Sequence of chain 1.C:
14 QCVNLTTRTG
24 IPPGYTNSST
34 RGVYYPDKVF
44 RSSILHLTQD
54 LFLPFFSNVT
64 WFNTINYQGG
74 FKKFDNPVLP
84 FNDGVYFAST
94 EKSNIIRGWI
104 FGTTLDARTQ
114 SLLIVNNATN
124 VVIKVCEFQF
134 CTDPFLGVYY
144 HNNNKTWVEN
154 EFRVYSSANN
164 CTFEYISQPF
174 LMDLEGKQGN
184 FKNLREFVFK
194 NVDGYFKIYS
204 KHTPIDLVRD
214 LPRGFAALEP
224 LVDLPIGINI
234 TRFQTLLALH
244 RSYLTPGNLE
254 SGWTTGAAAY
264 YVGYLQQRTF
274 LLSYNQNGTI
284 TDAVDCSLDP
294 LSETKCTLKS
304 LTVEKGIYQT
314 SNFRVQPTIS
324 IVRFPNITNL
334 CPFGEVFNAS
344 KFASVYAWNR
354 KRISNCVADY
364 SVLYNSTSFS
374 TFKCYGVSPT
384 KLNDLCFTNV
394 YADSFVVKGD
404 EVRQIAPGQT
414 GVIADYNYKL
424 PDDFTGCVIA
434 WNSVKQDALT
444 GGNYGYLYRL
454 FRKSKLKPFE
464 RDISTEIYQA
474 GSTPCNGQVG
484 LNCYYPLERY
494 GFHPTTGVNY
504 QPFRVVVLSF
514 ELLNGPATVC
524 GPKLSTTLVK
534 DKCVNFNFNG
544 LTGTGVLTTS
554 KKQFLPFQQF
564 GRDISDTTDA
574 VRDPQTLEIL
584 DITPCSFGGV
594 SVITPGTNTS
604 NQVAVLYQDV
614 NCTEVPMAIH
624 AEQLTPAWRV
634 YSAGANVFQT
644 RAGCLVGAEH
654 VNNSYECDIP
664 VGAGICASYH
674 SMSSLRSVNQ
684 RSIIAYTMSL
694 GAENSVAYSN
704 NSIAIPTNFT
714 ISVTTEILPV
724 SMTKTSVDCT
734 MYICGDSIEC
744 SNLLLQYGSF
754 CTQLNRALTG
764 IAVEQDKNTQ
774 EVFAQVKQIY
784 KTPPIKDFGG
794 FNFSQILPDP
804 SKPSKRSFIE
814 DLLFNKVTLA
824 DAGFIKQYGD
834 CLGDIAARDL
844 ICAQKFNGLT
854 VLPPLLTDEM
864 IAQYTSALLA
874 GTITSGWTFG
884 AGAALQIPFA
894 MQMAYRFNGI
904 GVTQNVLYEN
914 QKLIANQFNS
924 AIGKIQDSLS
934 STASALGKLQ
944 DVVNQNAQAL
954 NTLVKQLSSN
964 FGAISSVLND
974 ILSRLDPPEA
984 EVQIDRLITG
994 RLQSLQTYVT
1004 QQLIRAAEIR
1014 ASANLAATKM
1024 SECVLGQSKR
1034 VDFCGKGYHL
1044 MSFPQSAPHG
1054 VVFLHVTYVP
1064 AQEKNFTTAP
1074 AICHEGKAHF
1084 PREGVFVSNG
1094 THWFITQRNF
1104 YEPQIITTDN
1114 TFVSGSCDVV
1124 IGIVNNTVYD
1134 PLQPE

Binding-site contacts:
Ligand atom O7 contacts residue ILE1124 of chain 1.C at 4.4 Å.
Ligand atom O7 contacts residue ASP790 of chain 1.A at 4.0 Å.
Ligand atom C4 contacts residue ASN703 of chain 1.C at 4.2 Å.
Ligand atom O5 contacts residue LYS789 of chain 1.A at 4.5 Å.
Ligand atom C3 contacts residue ASN703 of chain 1.C at 3.8 Å.
Ligand atom O7 contacts residue ASN703 of chain 1.C at 3.5 Å (h-bond).
Ligand atom N2 contacts residue ASN703 of chain 1.C at 2.9 Å (h-bond).
Ligand atom C5 contacts residue ASN703 of chain 1.C at 3.7 Å.
Ligand atom C8 contacts residue ILE1124 of chain 1.C at 4.3 Å (hydrophobic).
Ligand atom O5 contacts residue ASN703 of chain 1.C at 2.4 Å (h-bond).
Ligand atom C1 contacts residue ASN703 of chain 1.C at 1.4 Å.
Ligand atom C7 contacts residue ASN703 of chain 1.C at 3.2 Å.
Ligand atom C8 contacts residue GLY1125 of chain 1.C at 4.2 Å.
Ligand atom C8 contacts residue ASN703 of chain 1.C at 4.0 Å.
Ligand atom C2 contacts residue ASN703 of chain 1.C at 2.5 Å.

A protein and the small-molecule ligand that binds it are described below.
Small molecule (SMILES): CC(=O)N[C@@H]1[C@@H](O)[C@H](O)[C@@H](CO)O[C@H]1O

Sequence of chain 1.A:
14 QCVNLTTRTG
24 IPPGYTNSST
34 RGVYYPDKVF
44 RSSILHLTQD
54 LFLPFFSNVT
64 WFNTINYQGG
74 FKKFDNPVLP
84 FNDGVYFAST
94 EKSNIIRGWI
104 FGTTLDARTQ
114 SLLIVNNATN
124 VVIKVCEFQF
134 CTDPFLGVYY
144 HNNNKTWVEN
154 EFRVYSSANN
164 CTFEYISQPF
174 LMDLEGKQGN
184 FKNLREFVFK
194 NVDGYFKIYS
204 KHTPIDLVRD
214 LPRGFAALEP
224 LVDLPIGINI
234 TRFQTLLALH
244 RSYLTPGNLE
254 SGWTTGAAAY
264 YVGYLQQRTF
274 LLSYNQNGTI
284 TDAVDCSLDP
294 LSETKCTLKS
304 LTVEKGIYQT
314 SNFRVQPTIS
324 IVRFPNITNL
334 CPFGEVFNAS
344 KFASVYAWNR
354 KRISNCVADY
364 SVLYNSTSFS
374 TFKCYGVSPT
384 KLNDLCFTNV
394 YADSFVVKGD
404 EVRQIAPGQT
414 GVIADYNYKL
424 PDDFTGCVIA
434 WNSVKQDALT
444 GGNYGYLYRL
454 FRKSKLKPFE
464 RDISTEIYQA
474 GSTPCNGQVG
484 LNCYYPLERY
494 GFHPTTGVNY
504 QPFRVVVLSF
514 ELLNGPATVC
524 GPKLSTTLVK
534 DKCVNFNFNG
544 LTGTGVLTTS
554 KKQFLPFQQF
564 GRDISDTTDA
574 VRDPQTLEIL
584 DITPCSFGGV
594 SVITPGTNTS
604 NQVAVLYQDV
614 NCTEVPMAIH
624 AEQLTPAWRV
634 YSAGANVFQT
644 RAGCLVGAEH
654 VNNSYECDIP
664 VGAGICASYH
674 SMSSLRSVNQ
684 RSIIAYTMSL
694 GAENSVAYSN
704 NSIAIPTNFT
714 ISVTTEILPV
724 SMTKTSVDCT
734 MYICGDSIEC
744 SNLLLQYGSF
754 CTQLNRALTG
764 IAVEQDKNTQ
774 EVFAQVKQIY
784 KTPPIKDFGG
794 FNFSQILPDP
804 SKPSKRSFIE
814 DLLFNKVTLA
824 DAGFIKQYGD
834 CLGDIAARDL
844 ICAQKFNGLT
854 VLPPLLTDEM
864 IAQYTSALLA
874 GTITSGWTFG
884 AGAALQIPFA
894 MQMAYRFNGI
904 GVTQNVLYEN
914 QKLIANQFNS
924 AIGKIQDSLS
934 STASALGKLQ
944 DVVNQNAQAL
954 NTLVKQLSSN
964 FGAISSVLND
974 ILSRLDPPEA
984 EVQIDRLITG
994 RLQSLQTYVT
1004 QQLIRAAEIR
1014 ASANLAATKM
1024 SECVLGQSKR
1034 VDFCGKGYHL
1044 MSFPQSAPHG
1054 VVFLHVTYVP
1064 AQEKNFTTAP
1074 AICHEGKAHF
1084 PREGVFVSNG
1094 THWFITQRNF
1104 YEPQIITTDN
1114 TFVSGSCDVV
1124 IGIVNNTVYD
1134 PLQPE